Binding-site contacts:
Ligand atom O2 contacts residue THR84 of chain 1.A at 3.1 Å.
Ligand atom C22 contacts residue ARG79 of chain 1.A at 3.6 Å.
Ligand atom C20 contacts residue VAL136 of chain 1.A at 3.8 Å (hydrophobic).
Ligand atom C11 contacts residue LEU264 of chain 1.A at 3.6 Å (hydrophobic).
Ligand atom C11 contacts residue MET248 of chain 1.A at 3.6 Å (hydrophobic).
Ligand atom C12 contacts residue HIS118 of chain 1.A at 3.5 Å.
Ligand atom C3 contacts residue LEU125 of chain 1.A at 3.8 Å (hydrophobic).
Ligand atom C26 contacts residue ILE121 of chain 1.A at 3.6 Å (hydrophobic).
Ligand atom C19 contacts residue VAL136 of chain 1.A at 3.8 Å (hydrophobic).
Ligand atom C24 contacts residue VAL76 of chain 1.A at 3.8 Å (hydrophobic).
Ligand atom O3 contacts residue THR83 of chain 1.A at 3.7 Å.
Ligand atom C27 contacts residue ILE121 of chain 1.A at 3.0 Å (hydrophobic).
Ligand atom C9 contacts residue PHE77 of chain 1.A at 3.8 Å (hydrophobic).
Ligand atom C25 contacts residue PGO1 of chain 1.D at 3.8 Å.
Ligand atom C26 contacts residue PGO1 of chain 1.D at 3.6 Å.
Ligand atom C23 contacts residue TRP59 of chain 1.A at 3.8 Å (hydrophobic).
Ligand atom C12 contacts residue LEU264 of chain 1.A at 3.8 Å (hydrophobic).
Ligand atom C1 contacts residue ILE159 of chain 1.A at 3.7 Å (hydrophobic).
Ligand atom C24 contacts residue LEU50 of chain 1.A at 3.8 Å (hydrophobic).
Ligand atom C6 contacts residue CYS80 of chain 1.A at 3.4 Å (hydrophobic).
Ligand atom C27 contacts residue THR84 of chain 1.A at 3.8 Å.
Ligand atom O1 contacts residue HIS118 of chain 1.A at 3.1 Å (h-bond).
Ligand atom C23 contacts residue LEU50 of chain 1.A at 3.5 Å (hydrophobic).
Ligand atom O2 contacts residue HIS118 of chain 1.A at 3.0 Å (h-bond).
Ligand atom O2 contacts residue TYR268 of chain 1.A at 3.3 Å (h-bond).
Ligand atom C16 contacts residue THR83 of chain 1.A at 3.5 Å.
Ligand atom C2 contacts residue LYS162 of chain 1.A at 3.6 Å.
Ligand atom O3 contacts residue LEU134 of chain 1.A at 3.6 Å.
Ligand atom O1 contacts residue HIS244 of chain 1.A at 2.2 Å (h-bond).
Ligand atom C25 contacts residue THR83 of chain 1.A at 3.3 Å.
Ligand atom C26 contacts residue THR84 of chain 1.A at 3.5 Å.
Ligand atom C22 contacts residue TRP59 of chain 1.A at 3.6 Å (hydrophobic).
Ligand atom O2 contacts residue LEU264 of chain 1.A at 3.0 Å.
Ligand atom O1 contacts residue TYR268 of chain 1.A at 2.6 Å (h-bond).
Ligand atom C17 contacts residue LEU134 of chain 1.A at 3.7 Å (hydrophobic).
Ligand atom C2 contacts residue ILE159 of chain 1.A at 3.4 Å (hydrophobic).
Ligand atom C12 contacts residue HIS244 of chain 1.A at 3.5 Å.
Ligand atom C12 contacts residue TYR268 of chain 1.A at 3.1 Å (hydrophobic).
Ligand atom O contacts residue CYS80 of chain 1.A at 3.4 Å.
Ligand atom O4 contacts residue VAL76 of chain 1.A at 3.5 Å.

Sequence of chain 1.A:
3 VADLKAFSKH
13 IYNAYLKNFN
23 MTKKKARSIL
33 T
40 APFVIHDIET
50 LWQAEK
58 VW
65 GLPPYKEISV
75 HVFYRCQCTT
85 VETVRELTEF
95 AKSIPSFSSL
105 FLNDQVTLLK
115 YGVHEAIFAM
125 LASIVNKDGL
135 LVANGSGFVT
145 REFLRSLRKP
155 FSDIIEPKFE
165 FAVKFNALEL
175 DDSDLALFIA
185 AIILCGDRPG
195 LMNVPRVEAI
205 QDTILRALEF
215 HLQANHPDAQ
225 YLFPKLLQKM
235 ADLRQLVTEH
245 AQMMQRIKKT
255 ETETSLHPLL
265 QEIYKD

The protein below binds the small molecule below.
Small molecule (SMILES): O=C(O)CCCCCOc1ccccc1CN(C(=O)c1ccc(-c2ccco2)cc1)C1CCCC1